The protein below binds the small molecule below.
Small molecule (SMILES): O=C(NCCCc1ccccc1)NC1CCCCC1

Sequence of chain 1.A:
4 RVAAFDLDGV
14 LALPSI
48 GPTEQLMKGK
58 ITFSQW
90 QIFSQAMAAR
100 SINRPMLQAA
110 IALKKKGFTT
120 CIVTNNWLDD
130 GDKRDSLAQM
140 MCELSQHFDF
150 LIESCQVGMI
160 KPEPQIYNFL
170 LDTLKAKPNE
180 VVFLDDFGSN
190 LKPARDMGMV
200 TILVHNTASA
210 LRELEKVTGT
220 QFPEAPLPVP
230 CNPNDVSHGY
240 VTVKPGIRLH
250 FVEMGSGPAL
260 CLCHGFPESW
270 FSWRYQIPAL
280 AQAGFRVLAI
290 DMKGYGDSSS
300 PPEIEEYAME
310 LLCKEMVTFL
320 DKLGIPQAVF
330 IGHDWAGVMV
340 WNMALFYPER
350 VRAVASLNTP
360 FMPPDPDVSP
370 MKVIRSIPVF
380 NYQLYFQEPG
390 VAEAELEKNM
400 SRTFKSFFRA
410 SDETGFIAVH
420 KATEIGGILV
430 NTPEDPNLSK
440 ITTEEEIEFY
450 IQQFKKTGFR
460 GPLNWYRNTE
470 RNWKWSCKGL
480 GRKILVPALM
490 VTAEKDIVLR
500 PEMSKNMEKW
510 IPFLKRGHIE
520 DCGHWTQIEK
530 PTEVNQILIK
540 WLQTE

Binding-site contacts:
Ligand atom C12 contacts residue VAL497 of chain 1.A at 3.2 Å (hydrophobic).
Ligand atom C1 contacts residue GLN382 of chain 1.A at 4.2 Å.
Ligand atom C9 contacts residue TYR381 of chain 1.A at 3.5 Å (hydrophobic).
Ligand atom C5 contacts residue TRP334 of chain 1.A at 3.4 Å (hydrophobic).
Ligand atom C16 contacts residue VAL418 of chain 1.A at 4.2 Å (hydrophobic).
Ligand atom C2 contacts residue LEU498 of chain 1.A at 4.2 Å (hydrophobic).
Ligand atom O1 contacts residue PHE406 of chain 1.A at 3.6 Å.
Ligand atom N1 contacts residue PHE265 of chain 1.A at 4.0 Å.
Ligand atom C8 contacts residue TYR465 of chain 1.A at 3.0 Å (hydrophobic).
Ligand atom C9 contacts residue ASP333 of chain 1.A at 3.2 Å.
Ligand atom C1 contacts residue MET361 of chain 1.A at 4.2 Å (hydrophobic).
Ligand atom C8 contacts residue TYR381 of chain 1.A at 4.0 Å (hydrophobic).
Ligand atom C4 contacts residue VAL337 of chain 1.A at 3.5 Å (hydrophobic).
Ligand atom O1 contacts residue PHE265 of chain 1.A at 3.6 Å (h-bond).
Ligand atom C11 contacts residue HIS523 of chain 1.A at 3.7 Å.
Ligand atom C13 contacts residue VAL497 of chain 1.A at 3.9 Å (hydrophobic).
Ligand atom N1 contacts residue TYR381 of chain 1.A at 4.3 Å.
Ligand atom C15 contacts residue ILE416 of chain 1.A at 3.6 Å (hydrophobic).
Ligand atom N2 contacts residue HIS523 of chain 1.A at 3.7 Å.
Ligand atom C3 contacts residue VAL337 of chain 1.A at 3.8 Å (hydrophobic).
Ligand atom C2 contacts residue MET361 of chain 1.A at 3.4 Å (hydrophobic).
Ligand atom O1 contacts residue TYR465 of chain 1.A at 4.1 Å.
Ligand atom C7 contacts residue ASP333 of chain 1.A at 3.7 Å.
Ligand atom C9 contacts residue TYR465 of chain 1.A at 3.3 Å (hydrophobic).
Ligand atom C1 contacts residue LEU498 of chain 1.A at 3.6 Å (hydrophobic).
Ligand atom C12 contacts residue HIS523 of chain 1.A at 4.3 Å.
Ligand atom C8 contacts residue TRP334 of chain 1.A at 3.9 Å (hydrophobic).
Ligand atom N1 contacts residue ASP333 of chain 1.A at 3.6 Å.
Ligand atom C6 contacts residue LEU498 of chain 1.A at 4.2 Å (hydrophobic).
Ligand atom C10 contacts residue HIS523 of chain 1.A at 4.0 Å.
Ligand atom C7 contacts residue TYR381 of chain 1.A at 3.8 Å (hydrophobic).
Ligand atom C14 contacts residue VAL418 of chain 1.A at 3.9 Å (hydrophobic).
Ligand atom C10 contacts residue PHE265 of chain 1.A at 4.0 Å (hydrophobic).
Ligand atom C4 contacts residue TRP334 of chain 1.A at 3.4 Å (hydrophobic).
Ligand atom C14 contacts residue ILE416 of chain 1.A at 4.1 Å (hydrophobic).
Ligand atom C3 contacts residue MET361 of chain 1.A at 4.0 Å (hydrophobic).
Ligand atom N1 contacts residue TYR465 of chain 1.A at 2.8 Å (h-bond).
Ligand atom C10 contacts residue TYR465 of chain 1.A at 3.9 Å (hydrophobic).
Ligand atom C16 contacts residue PHE406 of chain 1.A at 4.2 Å (hydrophobic).
Ligand atom C8 contacts residue ASP333 of chain 1.A at 3.2 Å.